Sequence of chain 2.C:
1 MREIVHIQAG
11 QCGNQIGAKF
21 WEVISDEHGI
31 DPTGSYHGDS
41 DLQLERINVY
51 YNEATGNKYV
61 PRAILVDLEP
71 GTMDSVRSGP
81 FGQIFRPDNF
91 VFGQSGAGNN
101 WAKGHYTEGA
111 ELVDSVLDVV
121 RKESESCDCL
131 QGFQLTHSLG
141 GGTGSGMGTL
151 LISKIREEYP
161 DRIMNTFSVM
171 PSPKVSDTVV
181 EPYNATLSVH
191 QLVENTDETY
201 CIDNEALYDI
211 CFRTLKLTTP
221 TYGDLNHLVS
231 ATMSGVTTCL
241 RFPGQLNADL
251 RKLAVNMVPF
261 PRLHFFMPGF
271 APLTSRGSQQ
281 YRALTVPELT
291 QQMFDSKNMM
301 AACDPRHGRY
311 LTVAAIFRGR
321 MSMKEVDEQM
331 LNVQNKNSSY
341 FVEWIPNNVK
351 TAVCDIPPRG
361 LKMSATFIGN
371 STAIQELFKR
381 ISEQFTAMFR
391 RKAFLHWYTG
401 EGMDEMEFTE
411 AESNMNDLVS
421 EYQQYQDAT

A small-molecule ligand and the protein it binds are described below.
Small molecule (SMILES): CC(=O)O[C@H]1C(=O)[C@@]2(C)[C@H]([C@H](OC(=O)c3ccccc3)[C@]3(O)C[C@H](OC(=O)[C@H](O)[C@@H](NC(=O)c4ccccc4)c4ccccc4)C(C)=C1C3(C)C)[C@]1(OC(C)=O)CO[C@@H]1C[C@@H]2O

Binding-site contacts:
Ligand atom C44 contacts residue LEU361 of chain 2.C at 3.8 Å (hydrophobic).
Ligand atom C36 contacts residue HIS227 of chain 2.C at 3.7 Å.
Ligand atom C28 contacts residue PRO358 of chain 2.C at 3.8 Å (hydrophobic).
Ligand atom C15 contacts residue PRO272 of chain 2.C at 3.3 Å (hydrophobic).
Ligand atom C08 contacts residue HIS227 of chain 2.C at 2.9 Å.
Ligand atom C30 contacts residue HIS227 of chain 2.C at 3.1 Å.
Ligand atom C06 contacts residue HIS227 of chain 2.C at 2.3 Å.
Ligand atom O06 contacts residue LEU273 of chain 2.C at 3.6 Å.
Ligand atom C40 contacts residue SER234 of chain 2.C at 3.1 Å.
Ligand atom C44 contacts residue GLY360 of chain 2.C at 3.9 Å.
Ligand atom O13 contacts residue PRO358 of chain 2.C at 3.5 Å.
Ligand atom C17 contacts residue LEU361 of chain 2.C at 3.9 Å (hydrophobic).
Ligand atom C19 contacts residue THR274 of chain 2.C at 3.2 Å.
Ligand atom C42 contacts residue VAL23 of chain 2.C at 3.4 Å (hydrophobic).
Ligand atom O13 contacts residue GLY360 of chain 2.C at 3.8 Å.
Ligand atom O06 contacts residue LEU215 of chain 2.C at 3.7 Å.
Ligand atom C31 contacts residue HIS227 of chain 2.C at 3.8 Å.
Ligand atom O13 contacts residue ARG359 of chain 2.C at 3.1 Å (salt-bridge).
Ligand atom C19 contacts residue ARG276 of chain 2.C at 3.9 Å.
Ligand atom C14 contacts residue THR274 of chain 2.C at 3.6 Å.
Ligand atom O14 contacts residue HIS227 of chain 2.C at 2.1 Å (h-bond).
Ligand atom C07 contacts residue HIS227 of chain 2.C at 2.3 Å.
Ligand atom C16 contacts residue PRO272 of chain 2.C at 3.6 Å (hydrophobic).
Ligand atom O06 contacts residue THR274 of chain 2.C at 3.1 Å (h-bond).
Ligand atom C05 contacts residue HIS227 of chain 2.C at 2.9 Å.
Ligand atom C09 contacts residue HIS227 of chain 2.C at 3.3 Å.
Ligand atom O08 contacts residue ARG276 of chain 2.C at 3.3 Å.
Ligand atom C13 contacts residue HIS227 of chain 2.C at 3.9 Å.
Ligand atom C41 contacts residue VAL23 of chain 2.C at 2.8 Å (hydrophobic).
Ligand atom C14 contacts residue LEU215 of chain 2.C at 3.8 Å (hydrophobic).
Ligand atom O05 contacts residue LEU361 of chain 2.C at 3.8 Å.
Ligand atom C41 contacts residue SER234 of chain 2.C at 3.7 Å.
Ligand atom O12 contacts residue GLY360 of chain 2.C at 3.4 Å (h-bond).
Ligand atom O07 contacts residue ARG276 of chain 2.C at 3.8 Å.
Ligand atom C06 contacts residue ASP224 of chain 2.C at 3.4 Å.
Ligand atom C08 contacts residue LEU228 of chain 2.C at 3.6 Å (hydrophobic).
Ligand atom C40 contacts residue VAL23 of chain 2.C at 3.5 Å (hydrophobic).
Ligand atom C39 contacts residue ALA231 of chain 2.C at 3.8 Å (hydrophobic).
Ligand atom C04 contacts residue HIS227 of chain 2.C at 3.4 Å.
Ligand atom O06 contacts residue PRO272 of chain 2.C at 3.6 Å.